Sequence of chain 1.D:
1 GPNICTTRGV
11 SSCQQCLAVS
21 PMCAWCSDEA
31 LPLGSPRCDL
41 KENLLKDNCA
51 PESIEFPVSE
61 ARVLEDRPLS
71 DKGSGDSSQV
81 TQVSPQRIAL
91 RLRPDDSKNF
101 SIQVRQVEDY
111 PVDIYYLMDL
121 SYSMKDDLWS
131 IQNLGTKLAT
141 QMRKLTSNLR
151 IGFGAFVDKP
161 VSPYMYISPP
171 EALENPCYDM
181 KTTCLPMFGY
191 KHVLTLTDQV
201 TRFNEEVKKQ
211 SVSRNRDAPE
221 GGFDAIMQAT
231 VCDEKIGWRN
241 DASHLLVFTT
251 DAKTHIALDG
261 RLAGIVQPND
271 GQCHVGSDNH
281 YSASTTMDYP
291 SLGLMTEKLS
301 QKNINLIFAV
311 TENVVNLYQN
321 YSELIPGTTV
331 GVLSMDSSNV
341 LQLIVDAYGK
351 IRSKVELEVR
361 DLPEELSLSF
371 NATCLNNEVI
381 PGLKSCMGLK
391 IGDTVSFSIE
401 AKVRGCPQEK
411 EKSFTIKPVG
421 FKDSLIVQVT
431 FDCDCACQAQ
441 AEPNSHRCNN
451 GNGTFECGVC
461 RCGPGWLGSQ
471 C

Binding-site contacts:
Ligand atom O19 contacts residue ASN215 of chain 1.D at 3.5 Å (h-bond).
Ligand atom C26 contacts residue TYR190 of chain 1.C at 3.8 Å (hydrophobic).
Ligand atom O19 contacts residue GLU220 of chain 1.D at 2.8 Å (salt-bridge).
Ligand atom N35 contacts residue ASP224 of chain 1.C at 2.8 Å (salt-bridge).
Ligand atom N35 contacts residue SER225 of chain 1.C at 2.8 Å (h-bond).
Ligand atom C30 contacts residue PHE160 of chain 1.C at 3.4 Å (hydrophobic).
Ligand atom C17 contacts residue MG1 of chain 1.HA at 3.3 Å.
Ligand atom C34 contacts residue TYR189 of chain 1.C at 3.7 Å (hydrophobic).
Ligand atom C30 contacts residue TYR190 of chain 1.C at 3.3 Å (hydrophobic).
Ligand atom C17 contacts residue ASN215 of chain 1.D at 3.0 Å.
Ligand atom O14 contacts residue TYR122 of chain 1.D at 3.6 Å.
Ligand atom C16 contacts residue ASN215 of chain 1.D at 3.1 Å.
Ligand atom O19 contacts residue TYR122 of chain 1.D at 3.6 Å.
Ligand atom O19 contacts residue MG1 of chain 1.HA at 2.1 Å.
Ligand atom C17 contacts residue TYR122 of chain 1.D at 3.5 Å (hydrophobic).
Ligand atom N20 contacts residue ARG216 of chain 1.D at 3.4 Å (salt-bridge).
Ligand atom C23 contacts residue ARG216 of chain 1.D at 3.7 Å.
Ligand atom C29 contacts residue TYR190 of chain 1.C at 3.4 Å (hydrophobic).
Ligand atom C34 contacts residue ASP224 of chain 1.C at 3.3 Å.
Ligand atom N36 contacts residue PHE160 of chain 1.C at 3.2 Å (h-bond).
Ligand atom N35 contacts residue LEU192 of chain 1.C at 3.9 Å.
Ligand atom O22 contacts residue ALA218 of chain 1.D at 3.7 Å.
Ligand atom O18 contacts residue ASN215 of chain 1.D at 2.9 Å (h-bond).
Ligand atom C01 contacts residue PHE160 of chain 1.C at 3.7 Å (hydrophobic).
Ligand atom C31 contacts residue LEU192 of chain 1.C at 3.8 Å (hydrophobic).
Ligand atom N25 contacts residue TYR190 of chain 1.C at 3.7 Å.
Ligand atom C32 contacts residue PHE231 of chain 1.C at 3.3 Å (hydrophobic).
Ligand atom O18 contacts residue SER121 of chain 1.D at 3.3 Å.
Ligand atom C23 contacts residue TYR190 of chain 1.C at 3.7 Å (hydrophobic).
Ligand atom C28 contacts residue TYR190 of chain 1.C at 3.8 Å (hydrophobic).
Ligand atom O19 contacts residue SER123 of chain 1.D at 3.0 Å (h-bond).
Ligand atom N36 contacts residue ASP224 of chain 1.C at 2.6 Å (salt-bridge).
Ligand atom N36 contacts residue TYR189 of chain 1.C at 3.1 Å (h-bond).
Ligand atom C17 contacts residue GLU220 of chain 1.D at 3.6 Å.
Ligand atom O18 contacts residue TYR122 of chain 1.D at 2.7 Å (h-bond).
Ligand atom O19 contacts residue SER121 of chain 1.D at 2.9 Å (h-bond).
Ligand atom C33 contacts residue PHE231 of chain 1.C at 3.8 Å (hydrophobic).
Ligand atom C32 contacts residue LEU192 of chain 1.C at 3.3 Å (hydrophobic).
Ligand atom C17 contacts residue SER121 of chain 1.D at 3.6 Å.
Ligand atom O18 contacts residue ARG214 of chain 1.D at 3.8 Å.

Sequence of chain 1.C:
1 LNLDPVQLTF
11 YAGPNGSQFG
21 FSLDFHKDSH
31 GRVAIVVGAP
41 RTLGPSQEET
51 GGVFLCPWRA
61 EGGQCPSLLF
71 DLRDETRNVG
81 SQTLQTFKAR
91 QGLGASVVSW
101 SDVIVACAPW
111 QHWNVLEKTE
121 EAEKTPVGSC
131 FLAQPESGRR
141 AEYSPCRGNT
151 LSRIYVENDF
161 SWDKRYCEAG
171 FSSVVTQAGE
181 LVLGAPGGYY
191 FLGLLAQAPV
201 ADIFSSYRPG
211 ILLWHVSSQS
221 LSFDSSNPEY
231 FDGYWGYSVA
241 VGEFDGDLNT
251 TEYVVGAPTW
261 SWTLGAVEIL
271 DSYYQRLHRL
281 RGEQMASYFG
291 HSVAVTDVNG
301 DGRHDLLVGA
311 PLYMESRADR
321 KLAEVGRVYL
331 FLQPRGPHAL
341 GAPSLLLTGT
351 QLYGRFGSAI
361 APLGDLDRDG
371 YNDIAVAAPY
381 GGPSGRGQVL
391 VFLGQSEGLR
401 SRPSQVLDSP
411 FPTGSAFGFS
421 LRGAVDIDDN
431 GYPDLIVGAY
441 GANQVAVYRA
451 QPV

A small-molecule ligand and the protein it binds are described below.
Small molecule (SMILES): [H]/N=C(\N)c1ccc(C(=O)NCCC(=O)N[C@@H](CC(=O)O)C(=O)N[C@@H](Cc2ccccc2)C(=O)O)cc1